Sequence of chain 1.A:
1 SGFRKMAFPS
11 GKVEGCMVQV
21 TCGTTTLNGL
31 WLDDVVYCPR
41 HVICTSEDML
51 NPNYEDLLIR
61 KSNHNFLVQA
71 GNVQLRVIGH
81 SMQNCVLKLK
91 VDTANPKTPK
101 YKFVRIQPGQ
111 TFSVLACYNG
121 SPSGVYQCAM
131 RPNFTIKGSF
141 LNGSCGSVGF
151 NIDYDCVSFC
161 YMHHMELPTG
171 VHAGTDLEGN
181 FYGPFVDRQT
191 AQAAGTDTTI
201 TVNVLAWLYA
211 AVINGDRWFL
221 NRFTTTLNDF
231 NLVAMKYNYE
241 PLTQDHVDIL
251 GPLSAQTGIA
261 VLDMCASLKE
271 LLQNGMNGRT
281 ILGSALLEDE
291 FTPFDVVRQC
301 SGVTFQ

This small molecule binds to this protein.
Small molecule (SMILES): CC(C)C[C@H](NC(=O)c1cc2ccccc2[nH]1)C(=O)N[C@H](CO)C[C@@H]1CCNC1=O

Binding-site contacts:
Ligand atom N26 contacts residue PHE140 of chain 2.A at 3.1 Å (h-bond).
Ligand atom C15 contacts residue GLU166 of chain 2.A at 3.5 Å.
Ligand atom O30 contacts residue CYS145 of chain 2.A at 2.7 Å (h-bond).
Ligand atom C03 contacts residue HIS41 of chain 2.A at 3.8 Å.
Ligand atom O28 contacts residue HIS163 of chain 2.A at 2.7 Å (h-bond).
Ligand atom O28 contacts residue PHE140 of chain 2.A at 3.4 Å.
Ligand atom C27 contacts residue PHE140 of chain 2.A at 3.7 Å (hydrophobic).
Ligand atom C03 contacts residue ASP187 of chain 2.A at 3.9 Å.
Ligand atom C05 contacts residue HIS164 of chain 2.A at 3.5 Å.
Ligand atom C01 contacts residue MET49 of chain 2.A at 3.8 Å (hydrophobic).
Ligand atom C12 contacts residue THR190 of chain 2.A at 3.8 Å.
Ligand atom C13 contacts residue ALA191 of chain 2.A at 3.6 Å (hydrophobic).
Ligand atom C22 contacts residue HIS163 of chain 2.A at 3.9 Å.
Ligand atom C27 contacts residue GLU166 of chain 2.A at 3.6 Å.
Ligand atom C29 contacts residue CYS145 of chain 2.A at 1.8 Å (hydrophobic).
Ligand atom C03 contacts residue HIS164 of chain 2.A at 3.8 Å.
Ligand atom C12 contacts residue GLN189 of chain 2.A at 3.9 Å.
Ligand atom O30 contacts residue SER144 of chain 2.A at 3.4 Å (h-bond).
Ligand atom C14 contacts residue ALA191 of chain 2.A at 3.8 Å (hydrophobic).
Ligand atom C21 contacts residue CYS145 of chain 2.A at 2.7 Å (hydrophobic).
Ligand atom C27 contacts residue HIS163 of chain 2.A at 3.8 Å.
Ligand atom O08 contacts residue GLU166 of chain 2.A at 2.9 Å (salt-bridge).
Ligand atom O28 contacts residue HIS172 of chain 2.A at 3.5 Å.
Ligand atom O08 contacts residue MET165 of chain 2.A at 3.3 Å.
Ligand atom C13 contacts residue THR190 of chain 2.A at 3.8 Å.
Ligand atom C25 contacts residue ASN142 of chain 2.A at 3.8 Å.
Ligand atom C09 contacts residue GLU166 of chain 2.A at 3.9 Å.
Ligand atom N26 contacts residue GLU166 of chain 2.A at 3.3 Å (salt-bridge).
Ligand atom C24 contacts residue ASN142 of chain 2.A at 3.5 Å.
Ligand atom C16 contacts residue GLU166 of chain 2.A at 3.4 Å.
Ligand atom O30 contacts residue GLY143 of chain 2.A at 3.4 Å (h-bond).
Ligand atom C18 contacts residue HIS164 of chain 2.A at 3.7 Å.
Ligand atom N20 contacts residue CYS145 of chain 2.A at 3.0 Å (h-bond).
Ligand atom C29 contacts residue HIS41 of chain 2.A at 3.8 Å.
Ligand atom C24 contacts residue LEU141 of chain 2.A at 3.9 Å (hydrophobic).
Ligand atom N17 contacts residue GLU166 of chain 2.A at 2.7 Å (salt-bridge).
Ligand atom O28 contacts residue GLU166 of chain 2.A at 3.7 Å.
Ligand atom C22 contacts residue CYS145 of chain 2.A at 3.1 Å (hydrophobic).
Ligand atom C04 contacts residue HIS41 of chain 2.A at 3.9 Å.
Ligand atom N20 contacts residue HIS164 of chain 2.A at 2.9 Å (h-bond).

Sequence of chain 2.A:
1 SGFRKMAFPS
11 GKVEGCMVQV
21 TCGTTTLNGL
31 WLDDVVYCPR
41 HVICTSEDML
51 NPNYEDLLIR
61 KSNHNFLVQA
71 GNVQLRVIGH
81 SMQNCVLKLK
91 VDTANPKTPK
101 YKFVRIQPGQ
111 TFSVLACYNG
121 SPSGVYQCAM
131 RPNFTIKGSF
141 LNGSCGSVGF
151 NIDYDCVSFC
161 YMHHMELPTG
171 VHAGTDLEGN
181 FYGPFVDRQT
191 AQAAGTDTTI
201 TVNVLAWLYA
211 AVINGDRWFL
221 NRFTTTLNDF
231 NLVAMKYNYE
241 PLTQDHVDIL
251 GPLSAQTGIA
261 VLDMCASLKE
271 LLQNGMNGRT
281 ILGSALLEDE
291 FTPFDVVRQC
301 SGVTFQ